Sequence of chain 1.J:
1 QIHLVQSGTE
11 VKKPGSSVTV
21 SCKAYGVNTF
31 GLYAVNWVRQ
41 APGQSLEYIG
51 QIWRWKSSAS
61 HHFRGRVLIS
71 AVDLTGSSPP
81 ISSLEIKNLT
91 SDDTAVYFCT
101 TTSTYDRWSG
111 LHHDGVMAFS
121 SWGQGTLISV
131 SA

Binding-site contacts:
Ligand atom C5 contacts residue ALA71 of chain 1.J at 3.9 Å (hydrophobic).
Ligand atom C3 contacts residue SER57 of chain 1.J at 3.5 Å.
Ligand atom O4 contacts residue SER70 of chain 1.J at 3.6 Å.
Ligand atom C1 contacts residue SER57 of chain 1.J at 4.0 Å.
Ligand atom O6 contacts residue ASP73 of chain 1.J at 3.7 Å.
Ligand atom O2 contacts residue SER70 of chain 1.J at 2.3 Å (h-bond).
Ligand atom C1 contacts residue VAL72 of chain 1.J at 3.6 Å (hydrophobic).
Ligand atom O5 contacts residue ASN202 of chain 1.F at 2.2 Å (h-bond).
Ligand atom C2 contacts residue SER70 of chain 1.J at 3.4 Å.
Ligand atom C3 contacts residue ARG64 of chain 1.J at 3.2 Å.
Ligand atom O7 contacts residue TRP55 of chain 1.J at 3.4 Å.
Ligand atom C6 contacts residue ASP73 of chain 1.J at 4.0 Å.
Ligand atom O3 contacts residue SER57 of chain 1.J at 3.1 Å (h-bond).
Ligand atom C5 contacts residue ASN202 of chain 1.F at 3.5 Å.
Ligand atom C4 contacts residue ALA71 of chain 1.J at 3.8 Å (hydrophobic).
Ligand atom C3 contacts residue ALA71 of chain 1.J at 3.3 Å (hydrophobic).
Ligand atom C6 contacts residue SER57 of chain 1.J at 3.8 Å.
Ligand atom C3 contacts residue ASN202 of chain 1.F at 3.8 Å.
Ligand atom O4 contacts residue ALA71 of chain 1.J at 3.5 Å (h-bond).
Ligand atom C4 contacts residue ARG64 of chain 1.J at 3.3 Å.
Ligand atom O2 contacts residue SER83 of chain 1.J at 2.9 Å (h-bond).
Ligand atom C1 contacts residue ALA71 of chain 1.J at 4.0 Å (hydrophobic).
Ligand atom C8 contacts residue THR29 of chain 1.J at 4.0 Å.
Ligand atom C2 contacts residue ARG64 of chain 1.J at 3.6 Å.
Ligand atom C1 contacts residue SER70 of chain 1.J at 4.0 Å.
Ligand atom C2 contacts residue ASN202 of chain 1.F at 2.5 Å.
Ligand atom O6 contacts residue SER57 of chain 1.J at 3.3 Å (h-bond).
Ligand atom C7 contacts residue ASN202 of chain 1.F at 3.8 Å.
Ligand atom O2 contacts residue VAL72 of chain 1.J at 3.7 Å.
Ligand atom C2 contacts residue SER57 of chain 1.J at 3.6 Å.
Ligand atom O4 contacts residue ARG64 of chain 1.J at 3.8 Å.
Ligand atom C1 contacts residue ASN202 of chain 1.F at 1.4 Å.
Ligand atom N2 contacts residue ASN202 of chain 1.F at 3.0 Å (h-bond).
Ligand atom O5 contacts residue SER57 of chain 1.J at 3.3 Å (h-bond).
Ligand atom C2 contacts residue ALA71 of chain 1.J at 4.0 Å (hydrophobic).
Ligand atom O3 contacts residue ARG64 of chain 1.J at 2.3 Å (salt-bridge).
Ligand atom O4 contacts residue TRP55 of chain 1.J at 3.9 Å.
Ligand atom O5 contacts residue VAL72 of chain 1.J at 3.5 Å.
Ligand atom O3 contacts residue ASP73 of chain 1.J at 3.8 Å.
Ligand atom O2 contacts residue ARG64 of chain 1.J at 2.5 Å (salt-bridge).

The protein below binds the small molecule below.
Small molecule (SMILES): CC(=O)N[C@H]1[C@H](O[C@H]2[C@H](O)[C@@H](NC(C)=O)CO[C@@H]2CO)O[C@H](CO)[C@@H](O[C@@H]2O[C@H](CO[C@H]3O[C@H](CO[C@H]4O[C@H](CO)[C@@H](O)[C@H](O)[C@@H]4O)[C@@H](O)[C@H](O[C@H]4O[C@H](CO)[C@@H](O)[C@H](O)[C@@H]4O)[C@@H]3O)[C@@H](O)[C@H](O[C@H]3O[C@H](CO)[C@@H](O)[C@H](O)[C@@H]3O[C@H]3O[C@H](CO)[C@@H](O)[C@H](O)[C@@H]3O)[C@@H]2O)[C@@H]1O

Sequence of chain 1.F:
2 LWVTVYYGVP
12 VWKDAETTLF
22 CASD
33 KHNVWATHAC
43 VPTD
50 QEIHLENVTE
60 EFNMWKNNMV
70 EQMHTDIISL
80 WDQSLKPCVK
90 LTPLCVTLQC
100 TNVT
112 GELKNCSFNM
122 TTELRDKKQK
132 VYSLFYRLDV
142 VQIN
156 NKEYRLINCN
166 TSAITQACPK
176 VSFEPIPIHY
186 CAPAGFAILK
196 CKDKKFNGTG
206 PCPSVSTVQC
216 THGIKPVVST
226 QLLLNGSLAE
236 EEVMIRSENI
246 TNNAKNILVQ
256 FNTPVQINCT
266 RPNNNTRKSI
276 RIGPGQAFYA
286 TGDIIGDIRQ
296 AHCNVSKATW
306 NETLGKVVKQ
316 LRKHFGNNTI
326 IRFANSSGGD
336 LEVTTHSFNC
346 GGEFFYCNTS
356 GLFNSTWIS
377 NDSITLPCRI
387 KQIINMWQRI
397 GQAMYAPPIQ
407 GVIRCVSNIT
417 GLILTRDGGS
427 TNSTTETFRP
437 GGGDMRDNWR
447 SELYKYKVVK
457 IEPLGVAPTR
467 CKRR